Binding-site contacts:
Ligand atom C1 contacts residue ASN420 of chain 1.A at 1.5 Å.
Ligand atom C3 contacts residue ASN420 of chain 1.A at 3.6 Å.
Ligand atom O5 contacts residue SER271 of chain 1.A at 3.6 Å.
Ligand atom C5 contacts residue ASN420 of chain 1.A at 3.8 Å.
Ligand atom C6 contacts residue SER271 of chain 1.A at 3.8 Å.
Ligand atom C2 contacts residue ASN420 of chain 1.A at 2.4 Å.
Ligand atom O6 contacts residue SER271 of chain 1.A at 3.4 Å (h-bond).
Ligand atom N2 contacts residue ASN420 of chain 1.A at 2.5 Å (h-bond).
Ligand atom O7 contacts residue ASN420 of chain 1.A at 4.0 Å.
Ligand atom C7 contacts residue ASN420 of chain 1.A at 3.4 Å.
Ligand atom O5 contacts residue ASN420 of chain 1.A at 2.6 Å (h-bond).
Ligand atom O7 contacts residue LYS232 of chain 1.A at 4.4 Å.
Ligand atom C4 contacts residue ASN420 of chain 1.A at 4.3 Å.
Ligand atom C5 contacts residue SER271 of chain 1.A at 4.4 Å.
Ligand atom C8 contacts residue ASN420 of chain 1.A at 4.2 Å.
Ligand atom O6 contacts residue LEU245 of chain 1.A at 4.3 Å.
Ligand atom C8 contacts residue NAG1 of chain 1.X at 3.8 Å.

Sequence of chain 1.A:
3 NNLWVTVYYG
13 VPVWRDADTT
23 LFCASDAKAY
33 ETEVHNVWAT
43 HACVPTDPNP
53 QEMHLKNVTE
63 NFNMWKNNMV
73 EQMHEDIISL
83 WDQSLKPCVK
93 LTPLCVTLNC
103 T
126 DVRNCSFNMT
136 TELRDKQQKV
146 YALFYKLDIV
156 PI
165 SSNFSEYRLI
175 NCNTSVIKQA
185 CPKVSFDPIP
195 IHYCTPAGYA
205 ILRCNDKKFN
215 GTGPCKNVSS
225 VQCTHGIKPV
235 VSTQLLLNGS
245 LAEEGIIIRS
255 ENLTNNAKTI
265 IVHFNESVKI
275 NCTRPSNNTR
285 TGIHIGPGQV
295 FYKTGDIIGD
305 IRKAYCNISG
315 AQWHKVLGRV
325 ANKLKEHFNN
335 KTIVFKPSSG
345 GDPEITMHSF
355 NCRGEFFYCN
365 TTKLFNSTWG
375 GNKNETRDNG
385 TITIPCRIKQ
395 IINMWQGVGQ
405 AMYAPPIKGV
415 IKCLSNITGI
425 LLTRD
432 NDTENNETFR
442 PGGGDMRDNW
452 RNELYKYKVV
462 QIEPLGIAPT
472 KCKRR

A small-molecule ligand and the protein it binds are described below.
Small molecule (SMILES): CC(=O)N[C@H]1[C@H](O[C@H]2[C@H](O)[C@@H](NC(C)=O)CO[C@@H]2CO)O[C@H](CO)[C@@H](O)[C@@H]1O